A small-molecule ligand and the protein it binds are described below.
Small molecule (SMILES): CC(=O)N[C@H]1[C@H](O[C@H]2[C@H](O)[C@@H](NC(C)=O)CO[C@@H]2CO)O[C@H](CO)[C@@H](O[C@@H]2O[C@H](CO[C@H]3O[C@H](CO[C@H]4O[C@H](CO)[C@@H](O)[C@H](O)[C@@H]4O)[C@@H](O)[C@H](O[C@H]4O[C@H](CO)[C@@H](O)[C@H](O)[C@@H]4O)[C@@H]3O)[C@@H](O)[C@H](O)[C@@H]2O)[C@@H]1O

Sequence of chain 2.B:
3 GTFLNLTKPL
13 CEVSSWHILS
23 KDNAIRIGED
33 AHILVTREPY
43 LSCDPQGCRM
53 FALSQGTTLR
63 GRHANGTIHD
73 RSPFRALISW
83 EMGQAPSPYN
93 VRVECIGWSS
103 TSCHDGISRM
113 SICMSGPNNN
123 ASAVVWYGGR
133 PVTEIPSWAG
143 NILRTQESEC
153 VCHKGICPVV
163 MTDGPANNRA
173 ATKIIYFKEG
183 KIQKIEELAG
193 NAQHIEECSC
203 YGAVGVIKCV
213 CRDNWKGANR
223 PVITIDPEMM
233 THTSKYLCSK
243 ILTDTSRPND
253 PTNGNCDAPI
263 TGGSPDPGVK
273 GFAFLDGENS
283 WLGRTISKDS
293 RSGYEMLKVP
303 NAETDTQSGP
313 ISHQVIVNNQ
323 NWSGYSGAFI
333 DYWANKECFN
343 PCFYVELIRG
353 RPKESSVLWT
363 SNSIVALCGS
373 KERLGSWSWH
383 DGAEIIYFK

Sequence of chain 4.B:
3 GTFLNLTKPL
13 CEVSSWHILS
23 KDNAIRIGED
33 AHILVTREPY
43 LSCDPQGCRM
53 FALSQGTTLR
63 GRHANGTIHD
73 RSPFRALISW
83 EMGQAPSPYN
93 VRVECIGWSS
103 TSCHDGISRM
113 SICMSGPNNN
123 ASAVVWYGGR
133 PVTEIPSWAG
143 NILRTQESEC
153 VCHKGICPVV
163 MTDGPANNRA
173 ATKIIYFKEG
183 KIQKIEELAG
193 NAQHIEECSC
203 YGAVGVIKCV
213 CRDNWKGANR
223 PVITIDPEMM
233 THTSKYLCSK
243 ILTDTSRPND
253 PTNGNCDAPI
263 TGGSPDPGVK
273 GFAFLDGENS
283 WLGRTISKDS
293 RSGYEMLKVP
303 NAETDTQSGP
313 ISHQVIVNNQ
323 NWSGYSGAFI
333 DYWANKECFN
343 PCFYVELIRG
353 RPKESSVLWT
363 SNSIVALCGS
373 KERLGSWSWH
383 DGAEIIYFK

Binding-site contacts:
Ligand atom O2 contacts residue ASP252 of chain 4.B at 2.6 Å (salt-bridge).
Ligand atom O3 contacts residue ARG286 of chain 4.B at 2.9 Å (salt-bridge).
Ligand atom C2 contacts residue ASN122 of chain 2.B at 2.2 Å.
Ligand atom N2 contacts residue HIS315 of chain 4.B at 3.0 Å (h-bond).
Ligand atom C6 contacts residue GLU297 of chain 4.B at 3.1 Å.
Ligand atom C2 contacts residue ARG375 of chain 4.B at 3.7 Å.
Ligand atom C6 contacts residue ARG375 of chain 4.B at 3.7 Å.
Ligand atom O5 contacts residue GLY377 of chain 4.B at 3.1 Å.
Ligand atom C8 contacts residue ASN121 of chain 2.B at 3.7 Å.
Ligand atom O4 contacts residue HIS315 of chain 4.B at 3.1 Å.
Ligand atom C6 contacts residue VAL317 of chain 4.B at 3.5 Å (hydrophobic).
Ligand atom O6 contacts residue HIS315 of chain 4.B at 3.3 Å (h-bond).
Ligand atom C7 contacts residue ASN122 of chain 2.B at 3.3 Å.
Ligand atom C1 contacts residue ASN122 of chain 2.B at 1.5 Å.
Ligand atom C1 contacts residue ARG375 of chain 4.B at 3.7 Å.
Ligand atom C1 contacts residue HIS315 of chain 4.B at 3.7 Å.
Ligand atom C2 contacts residue ASP252 of chain 4.B at 3.3 Å.
Ligand atom O6 contacts residue HIS315 of chain 4.B at 3.2 Å.
Ligand atom C3 contacts residue HIS315 of chain 4.B at 3.6 Å.
Ligand atom C3 contacts residue ARG286 of chain 4.B at 3.6 Å.
Ligand atom O5 contacts residue PRO312 of chain 4.B at 3.4 Å.
Ligand atom O7 contacts residue ASN122 of chain 2.B at 3.4 Å (h-bond).
Ligand atom O5 contacts residue ASN122 of chain 2.B at 2.4 Å (h-bond).
Ligand atom O5 contacts residue HIS315 of chain 4.B at 3.4 Å (h-bond).
Ligand atom C3 contacts residue ASN122 of chain 2.B at 3.7 Å.
Ligand atom O6 contacts residue LEU376 of chain 4.B at 2.7 Å (h-bond).
Ligand atom O5 contacts residue HIS315 of chain 4.B at 2.9 Å (h-bond).
Ligand atom O7 contacts residue ARG375 of chain 4.B at 3.2 Å.
Ligand atom C8 contacts residue HIS315 of chain 4.B at 3.6 Å.
Ligand atom C2 contacts residue HIS315 of chain 4.B at 3.6 Å.
Ligand atom N2 contacts residue ASN122 of chain 2.B at 2.7 Å (h-bond).
Ligand atom C5 contacts residue ASN122 of chain 2.B at 3.7 Å.
Ligand atom C6 contacts residue LEU376 of chain 4.B at 2.9 Å (hydrophobic).
Ligand atom O2 contacts residue ILE243 of chain 4.B at 3.6 Å.
Ligand atom O3 contacts residue SER314 of chain 4.B at 3.2 Å.
Ligand atom O6 contacts residue GLU297 of chain 4.B at 2.6 Å (salt-bridge).
Ligand atom O3 contacts residue HIS315 of chain 4.B at 2.9 Å (h-bond).
Ligand atom O2 contacts residue LEU299 of chain 4.B at 3.6 Å.
Ligand atom O4 contacts residue ARG375 of chain 4.B at 3.0 Å (salt-bridge).
Ligand atom O3 contacts residue ASP252 of chain 4.B at 3.2 Å (salt-bridge).